Binding-site contacts:
Ligand atom N3 contacts residue SQ01 of chain 1.K at 3.6 Å.
Ligand atom C2 contacts residue SQ01 of chain 1.K at 3.9 Å.
Ligand atom N1 contacts residue SQ01 of chain 1.K at 3.9 Å.
Ligand atom N4 contacts residue SQ01 of chain 1.K at 4.1 Å.
Ligand atom O5' contacts residue SQ01 of chain 1.K at 2.3 Å (h-bond).
Ligand atom C5' contacts residue SQ01 of chain 1.K at 3.2 Å.
Ligand atom OP2 contacts residue TYR22 of chain 1.A at 4.5 Å.
Ligand atom C4' contacts residue SQ01 of chain 1.K at 4.4 Å.
Ligand atom P contacts residue SQ01 of chain 1.K at 1.5 Å.
Ligand atom C4 contacts residue SQ01 of chain 1.K at 3.6 Å.
Ligand atom C5 contacts residue SQ01 of chain 1.K at 3.7 Å.
Ligand atom OP2 contacts residue SQ01 of chain 1.K at 2.2 Å (h-bond).
Ligand atom P contacts residue PRO23 of chain 1.A at 4.2 Å.
Ligand atom O4' contacts residue SQ01 of chain 1.K at 3.7 Å.
Ligand atom C6 contacts residue SQ01 of chain 1.K at 3.8 Å.
Ligand atom OP1 contacts residue PRO23 of chain 1.A at 3.9 Å.
Ligand atom OP2 contacts residue SER21 of chain 1.A at 4.0 Å.
Ligand atom O2 contacts residue SQ01 of chain 1.K at 4.4 Å.
Ligand atom OP1 contacts residue SQ01 of chain 1.K at 2.7 Å (h-bond).

Sequence of chain 1.A:
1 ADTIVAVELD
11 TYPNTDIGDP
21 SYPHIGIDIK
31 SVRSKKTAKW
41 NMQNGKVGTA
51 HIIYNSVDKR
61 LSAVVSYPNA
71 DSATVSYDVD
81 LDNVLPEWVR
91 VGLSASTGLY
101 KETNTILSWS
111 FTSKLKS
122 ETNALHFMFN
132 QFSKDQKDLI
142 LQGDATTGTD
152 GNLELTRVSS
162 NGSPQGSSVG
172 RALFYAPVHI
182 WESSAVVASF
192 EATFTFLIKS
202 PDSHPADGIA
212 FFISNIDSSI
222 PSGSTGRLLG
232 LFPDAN

A protein and the small-molecule ligand that binds it are described below.
Small molecule (SMILES): Nc1ccn([C@H]2C[C@H](O[P](=O)(O)OC[C@H]3O[C@@H](n4cnc5c(=O)nc(N)[nH]c54)C[C@@H]3O[P](=O)(O)OC[C@H]3O[C@@H](n4ccc(N)nc4=O)C[C@@H]3O[P](=O)(O)OC[C@H]3O[C@@H](n4cnc5c(=O)nc(N)[nH]c54)C[C@@H]3O)[C@@H](COP(=O)=O)O2)c(=O)n1